Sequence of chain 4.A:
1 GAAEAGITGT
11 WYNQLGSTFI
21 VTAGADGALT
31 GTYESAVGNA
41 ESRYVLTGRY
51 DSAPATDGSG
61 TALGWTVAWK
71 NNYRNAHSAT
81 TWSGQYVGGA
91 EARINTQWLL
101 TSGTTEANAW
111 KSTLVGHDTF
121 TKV

Sequence of chain 3.A:
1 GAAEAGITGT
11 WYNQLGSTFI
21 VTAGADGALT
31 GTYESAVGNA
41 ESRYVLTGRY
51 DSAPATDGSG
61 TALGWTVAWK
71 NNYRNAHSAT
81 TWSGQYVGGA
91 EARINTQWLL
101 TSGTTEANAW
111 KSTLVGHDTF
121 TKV

Binding-site contacts:
Ligand atom O2 contacts residue PDC1 of chain 4.M at 3.0 Å (h-bond).
Ligand atom C7 contacts residue ASP26 of chain 4.A at 3.4 Å.
Ligand atom C2 contacts residue PDC1 of chain 4.M at 3.8 Å.
Ligand atom O1 contacts residue VAL45 of chain 3.A at 3.8 Å.
Ligand atom O1 contacts residue ASP26 of chain 4.A at 3.4 Å (salt-bridge).
Ligand atom C3 contacts residue ASP26 of chain 4.A at 3.5 Å.
Ligand atom O2 contacts residue ARG49 of chain 4.A at 3.1 Å (salt-bridge).
Ligand atom C4 contacts residue ASP26 of chain 4.A at 3.6 Å.
Ligand atom C2 contacts residue ASP26 of chain 4.A at 3.5 Å.
Ligand atom C2 contacts residue TB1 of chain 4.R at 3.4 Å.
Ligand atom C7 contacts residue VAL45 of chain 3.A at 4.0 Å (hydrophobic).
Ligand atom N1 contacts residue ASP26 of chain 4.A at 3.6 Å.
Ligand atom C7 contacts residue ARG49 of chain 4.A at 3.2 Å.
Ligand atom C7 contacts residue PDC1 of chain 4.M at 4.0 Å.
Ligand atom O2 contacts residue ASP26 of chain 4.A at 3.7 Å.
Ligand atom C7 contacts residue TB1 of chain 4.R at 3.4 Å.
Ligand atom N1 contacts residue PDC1 of chain 4.M at 3.0 Å (h-bond).
Ligand atom O2 contacts residue TB1 of chain 4.R at 2.4 Å.
Ligand atom O1 contacts residue ARG49 of chain 4.A at 2.8 Å (salt-bridge).
Ligand atom N1 contacts residue TB1 of chain 4.R at 2.5 Å.
Ligand atom O2 contacts residue VAL45 of chain 3.A at 4.1 Å.

A protein and the small-molecule ligand that binds it are described below.
Small molecule (SMILES): O=C(O)c1cccc(C(=O)O)n1